Sequence of chain 1.C:
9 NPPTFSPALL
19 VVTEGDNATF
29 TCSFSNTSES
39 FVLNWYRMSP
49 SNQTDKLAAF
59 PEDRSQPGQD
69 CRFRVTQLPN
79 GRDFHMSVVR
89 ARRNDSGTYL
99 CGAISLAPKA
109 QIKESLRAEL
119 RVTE

Binding-site contacts:
Ligand atom N2 contacts residue ARG90 of chain 1.C at 2.6 Å.
Ligand atom C1 contacts residue ASN92 of chain 1.C at 1.4 Å.
Ligand atom O6 contacts residue ASN92 of chain 1.C at 2.4 Å (h-bond).
Ligand atom O5 contacts residue ASN92 of chain 1.C at 2.3 Å (h-bond).
Ligand atom N2 contacts residue ASN92 of chain 1.C at 3.5 Å (h-bond).
Ligand atom C7 contacts residue ARG90 of chain 1.C at 3.1 Å.
Ligand atom O7 contacts residue ARG90 of chain 1.C at 4.1 Å.
Ligand atom C8 contacts residue GLU22 of chain 1.C at 3.5 Å.
Ligand atom C5 contacts residue ASN92 of chain 1.C at 2.8 Å.
Ligand atom O7 contacts residue ASN92 of chain 1.C at 3.8 Å.
Ligand atom C8 contacts residue ARG90 of chain 1.C at 2.9 Å.
Ligand atom C7 contacts residue ASN92 of chain 1.C at 4.0 Å.
Ligand atom C4 contacts residue ASN92 of chain 1.C at 3.3 Å.
Ligand atom C1 contacts residue ARG90 of chain 1.C at 4.2 Å.
Ligand atom C3 contacts residue ASN92 of chain 1.C at 3.5 Å.
Ligand atom C2 contacts residue ASN92 of chain 1.C at 2.4 Å.
Ligand atom C2 contacts residue ARG90 of chain 1.C at 3.3 Å.
Ligand atom C6 contacts residue ASN92 of chain 1.C at 2.7 Å.

This protein binds this small molecule.
Small molecule (SMILES): CC(=O)N[C@@H]1[C@@H](O)[C@H](O)[C@@H](CO)O[C@H]1O